Binding-site contacts:
Ligand atom N09 contacts residue LEU136 of chain 1.C at 3.8 Å.
Ligand atom N04 contacts residue VAL20 of chain 1.C at 3.6 Å.
Ligand atom C23 contacts residue GLU10 of chain 1.C at 2.9 Å.
Ligand atom C31 contacts residue PHE82 of chain 1.C at 3.7 Å (hydrophobic).
Ligand atom C05 contacts residue VAL20 of chain 1.C at 3.8 Å (hydrophobic).
Ligand atom C12 contacts residue LEU85 of chain 1.C at 3.4 Å (hydrophobic).
Ligand atom N02 contacts residue ASP147 of chain 1.C at 3.3 Å (salt-bridge).
Ligand atom N28 contacts residue PHE84 of chain 1.C at 3.8 Å.
Ligand atom C06 contacts residue PHE82 of chain 1.C at 3.5 Å (hydrophobic).
Ligand atom N32 contacts residue VAL66 of chain 1.C at 3.5 Å.
Ligand atom C26 contacts residue HIS86 of chain 1.C at 3.4 Å.
Ligand atom C08 contacts residue LEU136 of chain 1.C at 3.5 Å (hydrophobic).
Ligand atom C30 contacts residue LEU136 of chain 1.C at 3.2 Å (hydrophobic).
Ligand atom N28 contacts residue LEU136 of chain 1.C at 3.7 Å.
Ligand atom C29 contacts residue LEU85 of chain 1.C at 3.5 Å (hydrophobic).
Ligand atom C29 contacts residue LEU136 of chain 1.C at 3.3 Å (hydrophobic).
Ligand atom N28 contacts residue LEU85 of chain 1.C at 2.9 Å (h-bond).
Ligand atom C27 contacts residue HIS86 of chain 1.C at 3.7 Å.
Ligand atom C30 contacts residue ALA33 of chain 1.C at 3.8 Å (hydrophobic).
Ligand atom C29 contacts residue ALA33 of chain 1.C at 3.8 Å (hydrophobic).
Ligand atom C15 contacts residue ASP88 of chain 1.C at 3.7 Å.
Ligand atom C27 contacts residue LEU85 of chain 1.C at 3.7 Å (hydrophobic).
Ligand atom C01 contacts residue ASN134 of chain 1.C at 3.4 Å.
Ligand atom C23 contacts residue LYS22 of chain 1.C at 3.8 Å.
Ligand atom N02 contacts residue GLY15 of chain 1.C at 3.6 Å.
Ligand atom C29 contacts residue GLU83 of chain 1.C at 3.1 Å.
Ligand atom C31 contacts residue VAL66 of chain 1.C at 3.8 Å (hydrophobic).
Ligand atom N17 contacts residue HIS86 of chain 1.C at 3.8 Å.
Ligand atom N28 contacts residue GLU83 of chain 1.C at 3.8 Å.
Ligand atom C01 contacts residue ASP147 of chain 1.C at 3.6 Å.
Ligand atom C01 contacts residue GLN133 of chain 1.C at 3.8 Å.
Ligand atom C14 contacts residue ASP88 of chain 1.C at 3.5 Å.
Ligand atom N32 contacts residue PHE82 of chain 1.C at 3.1 Å.
Ligand atom C10 contacts residue LEU85 of chain 1.C at 3.5 Å (hydrophobic).
Ligand atom C22 contacts residue GLU10 of chain 1.C at 3.4 Å.
Ligand atom N11 contacts residue PHE84 of chain 1.C at 3.5 Å.
Ligand atom C31 contacts residue LEU136 of chain 1.C at 3.6 Å (hydrophobic).
Ligand atom O24 contacts residue GLU10 of chain 1.C at 2.8 Å.
Ligand atom N11 contacts residue LEU85 of chain 1.C at 2.6 Å (h-bond).
Ligand atom C06 contacts residue VAL20 of chain 1.C at 3.7 Å (hydrophobic).

Sequence of chain 1.C:
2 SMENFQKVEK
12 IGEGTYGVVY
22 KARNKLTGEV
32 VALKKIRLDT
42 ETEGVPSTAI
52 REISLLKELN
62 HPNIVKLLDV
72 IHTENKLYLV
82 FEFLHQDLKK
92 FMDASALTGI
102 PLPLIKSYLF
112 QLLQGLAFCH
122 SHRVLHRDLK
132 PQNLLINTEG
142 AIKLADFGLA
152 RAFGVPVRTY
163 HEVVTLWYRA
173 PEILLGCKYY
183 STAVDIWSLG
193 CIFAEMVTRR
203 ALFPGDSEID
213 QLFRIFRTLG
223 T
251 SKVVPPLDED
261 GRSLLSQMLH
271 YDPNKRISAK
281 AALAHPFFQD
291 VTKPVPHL

This protein binds this small molecule.
Small molecule (SMILES): CNc1nc(C)c(-c2nc(Nc3cccc(N4CCCN(C(C)=O)CC4)c3)ncc2C#N)s1